Sequence of chain 1.D:
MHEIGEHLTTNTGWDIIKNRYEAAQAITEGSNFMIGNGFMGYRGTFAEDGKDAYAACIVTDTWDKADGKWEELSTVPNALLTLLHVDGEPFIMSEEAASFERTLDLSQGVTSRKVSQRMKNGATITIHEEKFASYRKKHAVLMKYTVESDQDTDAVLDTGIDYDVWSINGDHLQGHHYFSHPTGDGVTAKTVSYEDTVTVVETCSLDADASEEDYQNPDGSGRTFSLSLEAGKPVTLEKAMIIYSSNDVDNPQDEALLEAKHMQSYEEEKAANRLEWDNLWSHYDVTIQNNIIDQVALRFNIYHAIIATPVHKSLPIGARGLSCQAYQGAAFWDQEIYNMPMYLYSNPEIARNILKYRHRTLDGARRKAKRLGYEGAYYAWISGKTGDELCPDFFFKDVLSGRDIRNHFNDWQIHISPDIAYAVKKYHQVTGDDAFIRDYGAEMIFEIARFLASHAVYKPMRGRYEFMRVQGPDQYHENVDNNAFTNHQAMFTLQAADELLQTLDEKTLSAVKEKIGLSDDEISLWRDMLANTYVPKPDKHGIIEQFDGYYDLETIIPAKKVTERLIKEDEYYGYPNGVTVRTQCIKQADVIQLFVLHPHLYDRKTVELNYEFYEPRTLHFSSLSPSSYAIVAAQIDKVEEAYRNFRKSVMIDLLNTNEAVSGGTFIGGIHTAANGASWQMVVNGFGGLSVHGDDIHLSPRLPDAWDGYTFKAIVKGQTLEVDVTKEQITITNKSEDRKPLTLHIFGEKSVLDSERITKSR

This small molecule binds to this protein.
Small molecule (SMILES): OC[C@H]1CNC[C@@H](O)[C@@H]1O

Binding-site contacts:
Ligand atom O4 contacts residue LEU624 of chain 1.D at 3.9 Å.
Ligand atom C1 contacts residue TYR327 of chain 1.D at 3.9 Å (hydrophobic).
Ligand atom O6 contacts residue TYR327 of chain 1.D at 3.8 Å.
Ligand atom N contacts residue TYR327 of chain 1.D at 4.4 Å.
Ligand atom C3 contacts residue TRP333 of chain 1.D at 3.4 Å (hydrophobic).
Ligand atom C6 contacts residue PHE332 of chain 1.D at 3.6 Å (hydrophobic).
Ligand atom C3 contacts residue TRP381 of chain 1.D at 4.0 Å (hydrophobic).
Ligand atom O6 contacts residue ALA319 of chain 1.D at 4.0 Å.
Ligand atom O6 contacts residue ARG320 of chain 1.D at 3.9 Å.
Ligand atom O3 contacts residue GLN588 of chain 1.D at 3.2 Å (h-bond).
Ligand atom O3 contacts residue LEU624 of chain 1.D at 3.5 Å.
Ligand atom O3 contacts residue TRP381 of chain 1.D at 4.4 Å.
Ligand atom C2 contacts residue GOL1 of chain 1.PA at 3.5 Å.
Ligand atom C2 contacts residue GLN588 of chain 1.D at 4.0 Å.
Ligand atom C4 contacts residue LEU624 of chain 1.D at 3.7 Å (hydrophobic).
Ligand atom O3 contacts residue GLN475 of chain 1.D at 3.4 Å (h-bond).
Ligand atom O3 contacts residue PRO473 of chain 1.D at 4.4 Å.
Ligand atom C1 contacts residue GOL1 of chain 1.PA at 3.7 Å.
Ligand atom C6 contacts residue ALA319 of chain 1.D at 3.5 Å (hydrophobic).
Ligand atom O4 contacts residue ASP334 of chain 1.D at 2.1 Å (salt-bridge).
Ligand atom O4 contacts residue TRP381 of chain 1.D at 4.3 Å.
Ligand atom N contacts residue GOL1 of chain 1.PA at 2.7 Å (h-bond).
Ligand atom C4 contacts residue ASP334 of chain 1.D at 3.2 Å.
Ligand atom O3 contacts residue TRP333 of chain 1.D at 2.9 Å (h-bond).
Ligand atom O4 contacts residue TRP333 of chain 1.D at 2.9 Å (h-bond).
Ligand atom O6 contacts residue ASP334 of chain 1.D at 2.7 Å (salt-bridge).
Ligand atom C3 contacts residue ASP334 of chain 1.D at 4.4 Å.
Ligand atom C6 contacts residue ASP334 of chain 1.D at 2.9 Å.
Ligand atom C3 contacts residue LEU624 of chain 1.D at 4.1 Å (hydrophobic).
Ligand atom O4 contacts residue PHE332 of chain 1.D at 3.9 Å.
Ligand atom C5 contacts residue GOL1 of chain 1.PA at 4.0 Å.
Ligand atom C3 contacts residue GLN475 of chain 1.D at 4.0 Å.
Ligand atom C6 contacts residue TYR327 of chain 1.D at 3.9 Å (hydrophobic).
Ligand atom O6 contacts residue LEU624 of chain 1.D at 3.8 Å.
Ligand atom C3 contacts residue GOL1 of chain 1.PA at 3.9 Å.
Ligand atom C4 contacts residue TRP333 of chain 1.D at 3.6 Å (hydrophobic).
Ligand atom C5 contacts residue PHE332 of chain 1.D at 3.5 Å (hydrophobic).
Ligand atom C2 contacts residue GLN475 of chain 1.D at 3.6 Å.
Ligand atom N contacts residue GLN475 of chain 1.D at 4.2 Å.
Ligand atom C5 contacts residue ASP334 of chain 1.D at 3.7 Å.